Sequence of chain 1.C:
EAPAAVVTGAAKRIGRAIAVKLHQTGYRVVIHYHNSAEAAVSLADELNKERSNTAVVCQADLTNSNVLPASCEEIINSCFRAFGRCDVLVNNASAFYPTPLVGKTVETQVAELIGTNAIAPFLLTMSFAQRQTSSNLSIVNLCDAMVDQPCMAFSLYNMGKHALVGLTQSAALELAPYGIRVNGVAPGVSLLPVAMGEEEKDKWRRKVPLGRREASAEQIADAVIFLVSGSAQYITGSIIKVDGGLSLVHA

Sequence of chain 1.B:
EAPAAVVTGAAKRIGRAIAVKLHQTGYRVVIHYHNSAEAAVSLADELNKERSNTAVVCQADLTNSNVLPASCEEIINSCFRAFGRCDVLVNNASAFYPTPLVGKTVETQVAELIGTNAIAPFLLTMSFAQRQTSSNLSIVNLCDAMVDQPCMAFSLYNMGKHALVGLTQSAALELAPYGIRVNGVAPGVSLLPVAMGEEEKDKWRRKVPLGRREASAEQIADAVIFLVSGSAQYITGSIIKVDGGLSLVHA

This protein binds this small molecule.
Small molecule (SMILES): N#Cc1c(/C=C/c2ccccc2)[nH]c2nc(N)[nH]c(=O)c12

Binding-site contacts:
Ligand atom CAG contacts residue MET183 of chain 1.C at 3.5 Å (hydrophobic).
Ligand atom CAO contacts residue NAP1 of chain 1.J at 3.3 Å.
Ligand atom CAT contacts residue PHE117 of chain 1.C at 3.6 Å (hydrophobic).
Ligand atom NAN contacts residue NAP1 of chain 1.J at 3.4 Å.
Ligand atom NAA contacts residue LEU229 of chain 1.C at 3.8 Å.
Ligand atom NAA contacts residue NAP1 of chain 1.J at 3.7 Å.
Ligand atom CAT contacts residue TYR194 of chain 1.C at 3.5 Å (hydrophobic).
Ligand atom CAI contacts residue MET183 of chain 1.C at 3.4 Å (hydrophobic).
Ligand atom CAH contacts residue TRP241 of chain 1.C at 3.4 Å (hydrophobic).
Ligand atom NAB contacts residue NAP1 of chain 1.J at 3.0 Å (h-bond).
Ligand atom NAN contacts residue PHE117 of chain 1.C at 3.6 Å.
Ligand atom CAH contacts residue MET183 of chain 1.C at 3.8 Å (hydrophobic).
Ligand atom NAN contacts residue TYR194 of chain 1.C at 2.8 Å (h-bond).
Ligand atom CAQ contacts residue NAP1 of chain 1.J at 3.2 Å.
Ligand atom CAI contacts residue CYS188 of chain 1.C at 3.2 Å (hydrophobic).
Ligand atom CAU contacts residue NAP1 of chain 1.J at 3.7 Å.
Ligand atom CAK contacts residue CYS188 of chain 1.C at 3.4 Å (hydrophobic).
Ligand atom NAM contacts residue NAP1 of chain 1.J at 2.6 Å (h-bond).
Ligand atom NAL contacts residue PHE117 of chain 1.C at 3.6 Å.
Ligand atom CAE contacts residue ASP181 of chain 1.C at 3.1 Å.
Ligand atom CAG contacts residue CYS188 of chain 1.C at 3.4 Å (hydrophobic).
Ligand atom CAO contacts residue PHE117 of chain 1.C at 3.4 Å (hydrophobic).
Ligand atom CAK contacts residue ASP181 of chain 1.C at 3.8 Å.
Ligand atom CAD contacts residue NAP1 of chain 1.J at 3.5 Å.
Ligand atom NAB contacts residue SER115 of chain 1.C at 2.8 Å (h-bond).
Ligand atom CAS contacts residue NAP1 of chain 1.J at 3.4 Å.
Ligand atom CAF contacts residue NAP1 of chain 1.J at 3.4 Å.
Ligand atom CAR contacts residue PHE117 of chain 1.C at 3.6 Å (hydrophobic).
Ligand atom NAA contacts residue PRO230 of chain 1.C at 3.1 Å.
Ligand atom CAU contacts residue PHE117 of chain 1.C at 3.7 Å (hydrophobic).
Ligand atom OAC contacts residue ARG34 of chain 1.C at 3.2 Å (salt-bridge).
Ligand atom NAB contacts residue PHE117 of chain 1.C at 3.5 Å.
Ligand atom NAL contacts residue TYR194 of chain 1.C at 3.5 Å (h-bond).
Ligand atom OAC contacts residue PRO230 of chain 1.C at 3.8 Å.
Ligand atom CAQ contacts residue PHE117 of chain 1.C at 3.7 Å (hydrophobic).
Ligand atom OAC contacts residue NAP1 of chain 1.J at 3.3 Å (h-bond).
Ligand atom CAS contacts residue PHE117 of chain 1.C at 3.6 Å (hydrophobic).
Ligand atom CAT contacts residue NAP1 of chain 1.J at 3.7 Å.
Ligand atom NAL contacts residue NAP1 of chain 1.J at 2.8 Å (h-bond).
Ligand atom CAR contacts residue NAP1 of chain 1.J at 3.5 Å.